Binding-site contacts:
Ligand atom OG1 contacts residue SER44 of chain 1.A at 3.8 Å.
Ligand atom CM3 contacts residue TRP75 of chain 1.A at 3.5 Å (hydrophobic).
Ligand atom CA contacts residue PHE45 of chain 1.A at 3.5 Å (hydrophobic).
Ligand atom N contacts residue PHE45 of chain 1.A at 3.0 Å (h-bond).
Ligand atom C contacts residue TRP75 of chain 1.A at 3.5 Å (hydrophobic).
Ligand atom NE2 contacts residue PHE45 of chain 1.A at 2.7 Å (h-bond).
Ligand atom CD contacts residue SER44 of chain 1.A at 3.0 Å.
Ligand atom N contacts residue ASN48 of chain 1.A at 3.0 Å (h-bond).
Ligand atom NE contacts residue ASP53 of chain 1.A at 3.0 Å (salt-bridge).
Ligand atom N contacts residue ASN48 of chain 1.A at 2.8 Å (h-bond).
Ligand atom NH2 contacts residue TYR50 of chain 1.A at 3.8 Å.
Ligand atom CZ contacts residue ASP53 of chain 1.A at 3.6 Å.
Ligand atom C contacts residue SER44 of chain 1.A at 3.8 Å.
Ligand atom CM2 contacts residue PHE40 of chain 1.A at 3.8 Å (hydrophobic).
Ligand atom NE contacts residue TYR50 of chain 1.A at 3.6 Å.
Ligand atom CA contacts residue ASN48 of chain 1.A at 3.5 Å.
Ligand atom OG1 contacts residue ASN48 of chain 1.A at 2.6 Å (h-bond).
Ligand atom N contacts residue ASN48 of chain 1.A at 3.4 Å (h-bond).
Ligand atom CB contacts residue ASN48 of chain 1.A at 3.3 Å.
Ligand atom CZ contacts residue TYR50 of chain 1.A at 3.6 Å (hydrophobic).
Ligand atom C contacts residue PHE45 of chain 1.A at 3.6 Å (hydrophobic).
Ligand atom CM2 contacts residue ASP42 of chain 1.A at 3.4 Å.
Ligand atom O contacts residue SER44 of chain 1.A at 3.2 Å.
Ligand atom O contacts residue ASN48 of chain 1.A at 3.1 Å (h-bond).
Ligand atom O contacts residue PHE45 of chain 1.A at 2.7 Å (h-bond).
Ligand atom CM2 contacts residue SER44 of chain 1.A at 3.6 Å.
Ligand atom CD contacts residue PHE45 of chain 1.A at 3.5 Å (hydrophobic).
Ligand atom N contacts residue TYR50 of chain 1.A at 3.5 Å (h-bond).
Ligand atom O contacts residue TRP75 of chain 1.A at 3.7 Å.
Ligand atom N contacts residue TRP75 of chain 1.A at 3.6 Å.
Ligand atom C contacts residue ASN48 of chain 1.A at 3.6 Å.
Ligand atom CG contacts residue SER44 of chain 1.A at 3.1 Å.
Ligand atom NH2 contacts residue ASP53 of chain 1.A at 3.0 Å (salt-bridge).
Ligand atom O contacts residue SER46 of chain 1.A at 2.8 Å (h-bond).
Ligand atom CM3 contacts residue TYR81 of chain 1.A at 3.7 Å (hydrophobic).
Ligand atom CB contacts residue PHE45 of chain 1.A at 3.7 Å (hydrophobic).
Ligand atom CB contacts residue TRP75 of chain 1.A at 3.5 Å (hydrophobic).
Ligand atom CG contacts residue ASP53 of chain 1.A at 3.6 Å.
Ligand atom C contacts residue TRP75 of chain 1.A at 3.7 Å (hydrophobic).
Ligand atom CA contacts residue ASN48 of chain 1.A at 3.8 Å.

This small molecule binds to this protein.
Small molecule (SMILES): C[C@H](N)C(=O)N[C@@H](CCCN=C(N)N)C(=O)N[C@H](C(=O)N[C@@H](CCCC[N+](C)(C)C)C(=O)N[C@@H](CCC(N)=O)C(=O)N[C@H](C(=O)N[C@@H](C)C=O)[C@@H](C)O)[C@@H](C)O

Sequence of chain 1.A:
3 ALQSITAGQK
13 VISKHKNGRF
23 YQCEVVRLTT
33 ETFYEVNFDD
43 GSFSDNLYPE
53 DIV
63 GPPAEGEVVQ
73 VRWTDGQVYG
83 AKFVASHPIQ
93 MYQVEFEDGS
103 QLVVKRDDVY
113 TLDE